Binding-site contacts:
Ligand atom O2B contacts residue GLY10 of chain 1.B at 3.7 Å.
Ligand atom C6 contacts residue ASN226 of chain 1.B at 3.3 Å.
Ligand atom O3B contacts residue GLY142 of chain 1.B at 3.5 Å (h-bond).
Ligand atom PB contacts residue THR143 of chain 1.B at 3.3 Å.
Ligand atom N2 contacts residue ASN226 of chain 1.B at 2.9 Å (h-bond).
Ligand atom C6 contacts residue GLN15 of chain 1.B at 3.6 Å.
Ligand atom O1B contacts residue THR143 of chain 1.B at 2.7 Å (h-bond).
Ligand atom O6 contacts residue ASN226 of chain 1.B at 3.1 Å (h-bond).
Ligand atom C2 contacts residue ASN226 of chain 1.B at 3.6 Å.
Ligand atom O2A contacts residue GLN11 of chain 1.B at 3.1 Å.
Ligand atom PB contacts residue GLY10 of chain 1.B at 3.9 Å.
Ligand atom N1 contacts residue TYR222 of chain 1.B at 3.2 Å.
Ligand atom PB contacts residue MG1 of chain 1.V at 3.7 Å.
Ligand atom O1B contacts residue GLY10 of chain 1.B at 3.2 Å.
Ligand atom O4' contacts residue SER138 of chain 1.B at 3.3 Å (h-bond).
Ligand atom C2 contacts residue TYR222 of chain 1.B at 3.6 Å (hydrophobic).
Ligand atom O3B contacts residue THR143 of chain 1.B at 3.1 Å (h-bond).
Ligand atom O6 contacts residue GLN15 of chain 1.B at 2.5 Å (h-bond).
Ligand atom O6 contacts residue TYR222 of chain 1.B at 3.8 Å.
Ligand atom C2 contacts residue ASN204 of chain 1.B at 3.4 Å.
Ligand atom O2G contacts residue MG1 of chain 1.V at 2.5 Å.
Ligand atom O3B contacts residue MG1 of chain 1.V at 3.8 Å.
Ligand atom O1A contacts residue GLN11 of chain 1.B at 3.5 Å (h-bond).
Ligand atom N3 contacts residue ASN204 of chain 1.B at 3.0 Å (h-bond).
Ligand atom O1B contacts residue GLY144 of chain 1.B at 2.7 Å (h-bond).
Ligand atom PG contacts residue MG1 of chain 1.V at 3.5 Å.
Ligand atom O3' contacts residue GLU181 of chain 1.B at 3.3 Å (salt-bridge).
Ligand atom PG contacts residue GLY142 of chain 1.B at 3.9 Å.
Ligand atom O3G contacts residue ASN99 of chain 1.B at 2.9 Å (h-bond).
Ligand atom N3 contacts residue VAL169 of chain 1.B at 3.8 Å.
Ligand atom O2B contacts residue MG1 of chain 1.V at 2.4 Å.
Ligand atom O1G contacts residue ALA97 of chain 1.B at 3.0 Å (h-bond).
Ligand atom O3G contacts residue GLY142 of chain 1.B at 3.0 Å (h-bond).
Ligand atom O1A contacts residue CYS12 of chain 1.B at 3.3 Å (h-bond).
Ligand atom C6 contacts residue TYR222 of chain 1.B at 3.7 Å (hydrophobic).
Ligand atom N1 contacts residue ASN226 of chain 1.B at 2.7 Å (h-bond).
Ligand atom N2 contacts residue ASN204 of chain 1.B at 2.6 Å (h-bond).
Ligand atom O1G contacts residue THR143 of chain 1.B at 3.4 Å.
Ligand atom O2B contacts residue GLN11 of chain 1.B at 3.2 Å (h-bond).
Ligand atom C4' contacts residue SER138 of chain 1.B at 3.2 Å.

The small molecule below binds the protein below.
Small molecule (SMILES): Nc1nc2c(ncn2[C@@H]2O[C@H](CO[P](=O)(O)C[P](=O)(O)OP(=O)(O)O)[C@@H](O)[C@H]2O)c(=O)[nH]1

Sequence of chain 1.B:
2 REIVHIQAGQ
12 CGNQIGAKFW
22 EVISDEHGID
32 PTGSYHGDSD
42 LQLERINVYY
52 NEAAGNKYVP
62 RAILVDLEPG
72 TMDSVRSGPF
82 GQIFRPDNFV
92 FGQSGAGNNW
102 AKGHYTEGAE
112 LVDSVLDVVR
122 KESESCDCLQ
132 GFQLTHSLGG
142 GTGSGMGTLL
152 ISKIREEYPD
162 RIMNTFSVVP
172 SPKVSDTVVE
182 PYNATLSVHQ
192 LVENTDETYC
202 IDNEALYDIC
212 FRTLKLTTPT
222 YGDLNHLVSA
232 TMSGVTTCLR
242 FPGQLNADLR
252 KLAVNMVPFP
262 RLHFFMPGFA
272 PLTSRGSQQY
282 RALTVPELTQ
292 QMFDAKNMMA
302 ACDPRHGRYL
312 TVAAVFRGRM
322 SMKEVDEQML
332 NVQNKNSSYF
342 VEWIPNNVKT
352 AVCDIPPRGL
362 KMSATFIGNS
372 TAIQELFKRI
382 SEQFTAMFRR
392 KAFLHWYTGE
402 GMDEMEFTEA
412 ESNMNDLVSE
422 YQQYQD